A protein and the small-molecule ligand that binds it are described below.
Small molecule (SMILES): CC(=O)N[C@H]1[C@H](O[C@H]2[C@H](O)[C@@H](NC(C)=O)CO[C@@H]2CO)O[C@H](CO)[C@@H](O[C@@H]2O[C@H](CO)[C@@H](O)[C@H](O)[C@@H]2O)[C@@H]1O

Binding-site contacts:
Ligand atom C8 contacts residue LYS76 of chain 60.F at 4.0 Å.
Ligand atom C8 contacts residue ASN77 of chain 60.F at 3.7 Å.
Ligand atom C4 contacts residue ASN96 of chain 60.F at 4.2 Å.
Ligand atom C7 contacts residue ASN77 of chain 60.F at 3.8 Å.
Ligand atom O5 contacts residue ASN96 of chain 60.F at 2.2 Å (h-bond).
Ligand atom C7 contacts residue GLY75 of chain 60.F at 2.9 Å.
Ligand atom O7 contacts residue NAG1 of chain 60.K at 3.4 Å.
Ligand atom C3 contacts residue ASN96 of chain 60.F at 3.8 Å.
Ligand atom C3 contacts residue GLY75 of chain 60.F at 4.4 Å.
Ligand atom O7 contacts residue ASN96 of chain 60.F at 3.4 Å (h-bond).
Ligand atom C7 contacts residue ASN96 of chain 60.F at 3.5 Å.
Ligand atom C2 contacts residue ASN96 of chain 60.F at 2.6 Å.
Ligand atom C7 contacts residue NAG1 of chain 60.K at 4.3 Å.
Ligand atom O7 contacts residue ASN77 of chain 60.F at 3.4 Å (h-bond).
Ligand atom N2 contacts residue ASN96 of chain 60.F at 3.1 Å (h-bond).
Ligand atom N2 contacts residue GLY75 of chain 60.F at 2.6 Å (h-bond).
Ligand atom C1 contacts residue ASN96 of chain 60.F at 1.4 Å.
Ligand atom C2 contacts residue GLY75 of chain 60.F at 3.8 Å.
Ligand atom C1 contacts residue GLY75 of chain 60.F at 3.9 Å.
Ligand atom O7 contacts residue GLY75 of chain 60.F at 4.0 Å.
Ligand atom C8 contacts residue GLY75 of chain 60.F at 2.5 Å.
Ligand atom C5 contacts residue ASN96 of chain 60.F at 3.5 Å.
Ligand atom C8 contacts residue NAG1 of chain 60.K at 4.3 Å.

Sequence of chain 60.F:
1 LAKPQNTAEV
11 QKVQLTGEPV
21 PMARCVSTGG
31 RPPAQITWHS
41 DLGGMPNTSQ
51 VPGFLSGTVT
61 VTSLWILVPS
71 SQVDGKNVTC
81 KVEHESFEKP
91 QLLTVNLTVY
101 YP